Binding-site contacts:
Ligand atom NAN contacts residue LEU406 of chain 1.J at 3.2 Å (h-bond).
Ligand atom O contacts residue LYS305 of chain 1.J at 2.8 Å (salt-bridge).
Ligand atom CAH contacts residue PHE317 of chain 1.J at 3.8 Å (hydrophobic).
Ligand atom NAN contacts residue ASP378 of chain 1.J at 3.1 Å (salt-bridge).
Ligand atom CAK contacts residue GLY408 of chain 1.J at 3.4 Å.
Ligand atom OAF contacts residue GLU380 of chain 1.J at 2.8 Å (salt-bridge).
Ligand atom OAE contacts residue THR407 of chain 1.J at 3.4 Å.
Ligand atom OAF contacts residue LYS293 of chain 1.J at 3.1 Å (salt-bridge).
Ligand atom CAA contacts residue ASP378 of chain 1.J at 3.8 Å.
Ligand atom OAF contacts residue ZN1 of chain 1.MC at 2.1 Å.
Ligand atom CAS contacts residue GLY408 of chain 1.J at 3.6 Å.
Ligand atom OAE contacts residue GLY408 of chain 1.J at 3.1 Å (h-bond).
Ligand atom CAU contacts residue GLY408 of chain 1.J at 3.4 Å.
Ligand atom O contacts residue ZN1 of chain 1.MC at 3.7 Å.
Ligand atom OAF contacts residue ZN1 of chain 1.LC at 2.1 Å.
Ligand atom CAJ contacts residue GLY408 of chain 1.J at 3.6 Å.
Ligand atom CAG contacts residue ALA496 of chain 1.J at 3.2 Å (hydrophobic).
Ligand atom CAK contacts residue LEU406 of chain 1.J at 3.7 Å (hydrophobic).
Ligand atom NAN contacts residue ZN1 of chain 1.MC at 3.1 Å.
Ligand atom O contacts residue ASP298 of chain 1.J at 3.0 Å (salt-bridge).
Ligand atom CAG contacts residue LEU411 of chain 1.J at 3.7 Å (hydrophobic).
Ligand atom CAL contacts residue GLY408 of chain 1.J at 3.6 Å.
Ligand atom OAF contacts residue ASP378 of chain 1.J at 2.8 Å (salt-bridge).
Ligand atom SAP contacts residue LEU411 of chain 1.J at 3.8 Å.
Ligand atom NAN contacts residue CO31 of chain 1.NC at 2.9 Å (h-bond).
Ligand atom CA contacts residue LEU406 of chain 1.J at 3.2 Å (hydrophobic).
Ligand atom NAN contacts residue LYS293 of chain 1.J at 3.6 Å (salt-bridge).
Ligand atom CAI contacts residue GLY408 of chain 1.J at 3.7 Å.
Ligand atom O contacts residue ASP378 of chain 1.J at 3.1 Å (salt-bridge).
Ligand atom O contacts residue ZN1 of chain 1.LC at 2.3 Å.
Ligand atom OAF contacts residue CO31 of chain 1.NC at 2.9 Å (h-bond).
Ligand atom OAF contacts residue ASP298 of chain 1.J at 3.2 Å (salt-bridge).
Ligand atom CAH contacts residue ALA496 of chain 1.J at 3.3 Å (hydrophobic).
Ligand atom C contacts residue LEU406 of chain 1.J at 3.7 Å (hydrophobic).
Ligand atom SAP contacts residue MET311 of chain 1.J at 3.4 Å.
Ligand atom C contacts residue ASP378 of chain 1.J at 3.3 Å.
Ligand atom C contacts residue ZN1 of chain 1.MC at 3.7 Å.
Ligand atom NAN contacts residue ZN1 of chain 1.LC at 2.9 Å.
Ligand atom C contacts residue ZN1 of chain 1.LC at 2.9 Å.
Ligand atom CAK contacts residue THR407 of chain 1.J at 3.8 Å.

Sequence of chain 1.J:
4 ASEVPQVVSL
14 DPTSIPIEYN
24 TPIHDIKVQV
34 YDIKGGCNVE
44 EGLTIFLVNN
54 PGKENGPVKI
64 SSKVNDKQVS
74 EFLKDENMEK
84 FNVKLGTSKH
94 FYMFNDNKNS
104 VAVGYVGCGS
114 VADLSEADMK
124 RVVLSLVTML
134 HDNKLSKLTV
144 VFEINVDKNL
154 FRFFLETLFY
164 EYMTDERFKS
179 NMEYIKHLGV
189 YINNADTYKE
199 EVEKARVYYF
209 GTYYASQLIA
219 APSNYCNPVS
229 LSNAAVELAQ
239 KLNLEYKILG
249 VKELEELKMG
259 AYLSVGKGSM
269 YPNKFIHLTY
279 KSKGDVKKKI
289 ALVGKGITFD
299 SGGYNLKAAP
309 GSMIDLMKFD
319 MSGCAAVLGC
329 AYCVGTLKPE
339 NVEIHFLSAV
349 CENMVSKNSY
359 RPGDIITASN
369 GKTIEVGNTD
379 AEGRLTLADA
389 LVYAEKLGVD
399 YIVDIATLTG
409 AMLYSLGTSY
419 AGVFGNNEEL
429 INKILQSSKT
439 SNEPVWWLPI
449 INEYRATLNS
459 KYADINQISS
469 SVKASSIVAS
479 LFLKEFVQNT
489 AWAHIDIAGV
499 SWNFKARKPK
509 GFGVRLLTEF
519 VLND

The protein below binds the small molecule below.
Small molecule (SMILES): CC(C)(C)C(=O)N[C@@H](C(=O)NO)c1ccc(-c2ccsc2)cc1